Sequence of chain 18.C:
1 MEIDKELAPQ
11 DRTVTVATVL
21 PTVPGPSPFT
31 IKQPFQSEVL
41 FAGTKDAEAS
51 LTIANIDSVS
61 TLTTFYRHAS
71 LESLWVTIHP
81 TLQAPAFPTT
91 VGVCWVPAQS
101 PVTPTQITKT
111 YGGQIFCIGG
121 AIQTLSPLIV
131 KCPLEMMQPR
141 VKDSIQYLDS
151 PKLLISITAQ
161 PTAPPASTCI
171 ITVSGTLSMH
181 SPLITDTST

Sequence of chain 19.D:
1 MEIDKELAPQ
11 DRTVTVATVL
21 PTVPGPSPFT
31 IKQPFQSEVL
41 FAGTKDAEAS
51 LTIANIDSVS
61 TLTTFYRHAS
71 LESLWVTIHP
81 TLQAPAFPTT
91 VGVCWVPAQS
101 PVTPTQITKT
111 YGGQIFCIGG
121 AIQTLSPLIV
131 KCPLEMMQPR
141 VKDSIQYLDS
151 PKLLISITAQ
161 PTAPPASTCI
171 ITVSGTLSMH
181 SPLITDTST

Binding-site contacts:
Ligand atom O5' contacts residue LYS131 of chain 18.C at 3.3 Å.
Ligand atom OP1 contacts residue VAL14 of chain 19.D at 3.4 Å.
Ligand atom O2' contacts residue THR13 of chain 19.D at 3.8 Å.
Ligand atom C4' contacts residue ARG12 of chain 19.D at 3.6 Å.
Ligand atom O2' contacts residue ARG12 of chain 19.D at 3.6 Å.
Ligand atom O2 contacts residue ARG12 of chain 19.D at 3.6 Å.
Ligand atom O2' contacts residue VAL14 of chain 19.D at 4.3 Å.
Ligand atom OP1 contacts residue SER73 of chain 18.C at 3.2 Å (h-bond).
Ligand atom P contacts residue TRP75 of chain 18.C at 4.3 Å.
Ligand atom O5' contacts residue TYR111 of chain 19.D at 4.4 Å.
Ligand atom O5' contacts residue ARG12 of chain 19.D at 4.1 Å.
Ligand atom C2 contacts residue ARG12 of chain 19.D at 4.5 Å.
Ligand atom O3' contacts residue TRP75 of chain 18.C at 3.6 Å.
Ligand atom OP1 contacts residue TRP75 of chain 18.C at 3.9 Å.
Ligand atom C1' contacts residue ARG12 of chain 19.D at 3.9 Å.
Ligand atom C5' contacts residue LYS131 of chain 18.C at 4.2 Å.
Ligand atom OP2 contacts residue SER73 of chain 18.C at 4.0 Å.
Ligand atom C4' contacts residue TRP75 of chain 18.C at 4.5 Å (hydrophobic).
Ligand atom O4' contacts residue ARG12 of chain 19.D at 4.0 Å.
Ligand atom C5' contacts residue ARG12 of chain 19.D at 4.3 Å.
Ligand atom O2' contacts residue ASP11 of chain 19.D at 3.5 Å.
Ligand atom P contacts residue SER73 of chain 18.C at 4.1 Å.
Ligand atom OP1 contacts residue THR176 of chain 18.C at 3.4 Å (h-bond).
Ligand atom O2' contacts residue TYR111 of chain 19.D at 4.3 Å.
Ligand atom O3' contacts residue THR13 of chain 19.D at 4.4 Å.
Ligand atom OP1 contacts residue TYR111 of chain 19.D at 3.6 Å (h-bond).
Ligand atom P contacts residue TYR111 of chain 19.D at 4.5 Å.

This protein binds this small molecule.
Small molecule (SMILES): Nc1ccn([C@@H]2O[C@H](CO[P](=O)(O)O[C@H]3[C@@H](O)[C@H](n4ccc(N)nc4=O)O[C@@H]3CO[P](=O)(O)O[C@H]3[C@@H](O)[C@H](n4ccc(N)nc4=O)O[C@@H]3CO)[C@@H](O)[C@H]2O)c(=O)n1